A small-molecule ligand and the protein it binds are described below.
Small molecule (SMILES): CCS(=O)(=O)Nc1ccnc2[nH]ccc12

Sequence of chain 1.A:
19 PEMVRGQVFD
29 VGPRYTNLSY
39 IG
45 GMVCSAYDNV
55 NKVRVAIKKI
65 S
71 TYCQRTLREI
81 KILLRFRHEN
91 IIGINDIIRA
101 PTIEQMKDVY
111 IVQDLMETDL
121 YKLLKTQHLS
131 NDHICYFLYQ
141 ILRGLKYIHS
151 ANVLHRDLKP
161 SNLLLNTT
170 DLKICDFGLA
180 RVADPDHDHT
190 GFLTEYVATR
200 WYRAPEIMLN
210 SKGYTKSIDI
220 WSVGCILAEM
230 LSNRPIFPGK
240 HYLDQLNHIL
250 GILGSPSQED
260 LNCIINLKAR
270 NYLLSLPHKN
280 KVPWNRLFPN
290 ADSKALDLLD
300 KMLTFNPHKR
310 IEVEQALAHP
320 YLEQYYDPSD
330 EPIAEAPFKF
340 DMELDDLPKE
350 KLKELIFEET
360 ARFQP

Binding-site contacts:
Ligand atom N12 contacts residue ASP114 of chain 1.A at 3.6 Å (salt-bridge).
Ligand atom C14 contacts residue ASP114 of chain 1.A at 3.2 Å.
Ligand atom C9 contacts residue ILE39 of chain 1.A at 3.8 Å (hydrophobic).
Ligand atom C9 contacts residue VAL47 of chain 1.A at 4.3 Å (hydrophobic).
Ligand atom C14 contacts residue GLN113 of chain 1.A at 4.2 Å.
Ligand atom C1 contacts residue ASN162 of chain 1.A at 4.2 Å.
Ligand atom O4 contacts residue LYS62 of chain 1.A at 3.7 Å.
Ligand atom C1 contacts residue LEU164 of chain 1.A at 4.4 Å (hydrophobic).
Ligand atom N12 contacts residue LEU164 of chain 1.A at 4.0 Å.
Ligand atom S3 contacts residue CYS174 of chain 1.A at 4.4 Å.
Ligand atom C14 contacts residue LEU164 of chain 1.A at 3.6 Å (hydrophobic).
Ligand atom C2 contacts residue ASN162 of chain 1.A at 4.0 Å.
Ligand atom C14 contacts residue ALA60 of chain 1.A at 3.5 Å (hydrophobic).
Ligand atom C2 contacts residue SER161 of chain 1.A at 4.0 Å.
Ligand atom C9 contacts residue LEU164 of chain 1.A at 4.5 Å (hydrophobic).
Ligand atom O5 contacts residue VAL47 of chain 1.A at 4.5 Å.
Ligand atom C1 contacts residue CYS174 of chain 1.A at 1.8 Å (hydrophobic).
Ligand atom C16 contacts residue LEU164 of chain 1.A at 3.9 Å (hydrophobic).
Ligand atom N12 contacts residue MET116 of chain 1.A at 3.9 Å.
Ligand atom C15 contacts residue ALA60 of chain 1.A at 4.2 Å (hydrophobic).
Ligand atom N10 contacts residue ILE39 of chain 1.A at 4.2 Å.
Ligand atom C8 contacts residue LEU164 of chain 1.A at 4.5 Å (hydrophobic).
Ligand atom C2 contacts residue LEU164 of chain 1.A at 4.3 Å (hydrophobic).
Ligand atom C14 contacts residue ILE92 of chain 1.A at 4.5 Å (hydrophobic).
Ligand atom C11 contacts residue ALA60 of chain 1.A at 4.1 Å (hydrophobic).
Ligand atom N12 contacts residue ALA60 of chain 1.A at 3.5 Å.
Ligand atom C7 contacts residue VAL47 of chain 1.A at 4.3 Å (hydrophobic).
Ligand atom N10 contacts residue LEU164 of chain 1.A at 4.4 Å.
Ligand atom C7 contacts residue LEU164 of chain 1.A at 4.3 Å (hydrophobic).
Ligand atom C15 contacts residue LEU164 of chain 1.A at 3.6 Å (hydrophobic).
Ligand atom C1 contacts residue ASP175 of chain 1.A at 3.6 Å.
Ligand atom C11 contacts residue LEU164 of chain 1.A at 4.2 Å (hydrophobic).
Ligand atom N10 contacts residue MET116 of chain 1.A at 4.3 Å.
Ligand atom C2 contacts residue CYS174 of chain 1.A at 2.8 Å (hydrophobic).
Ligand atom C15 contacts residue GLN113 of chain 1.A at 3.8 Å.
Ligand atom C8 contacts residue VAL47 of chain 1.A at 4.2 Å (hydrophobic).